Sequence of chain 1.C:
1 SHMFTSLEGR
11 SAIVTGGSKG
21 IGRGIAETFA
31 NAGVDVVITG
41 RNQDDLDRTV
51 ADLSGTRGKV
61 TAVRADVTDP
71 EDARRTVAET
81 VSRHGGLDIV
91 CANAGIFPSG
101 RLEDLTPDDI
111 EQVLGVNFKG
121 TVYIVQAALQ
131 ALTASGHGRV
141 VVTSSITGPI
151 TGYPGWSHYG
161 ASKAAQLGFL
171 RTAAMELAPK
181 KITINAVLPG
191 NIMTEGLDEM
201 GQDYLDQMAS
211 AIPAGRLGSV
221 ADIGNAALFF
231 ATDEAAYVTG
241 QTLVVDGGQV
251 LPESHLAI

The protein below binds the small molecule below.
Small molecule (SMILES): CC(=O)CN

Binding-site contacts:
Ligand atom O contacts residue TYR159 of chain 1.C at 2.6 Å (h-bond).
Ligand atom CA contacts residue TRP156 of chain 1.C at 3.5 Å (hydrophobic).
Ligand atom CA contacts residue GLY190 of chain 1.C at 3.5 Å.
Ligand atom C contacts residue NAP1 of chain 1.Y at 3.4 Å.
Ligand atom O contacts residue NAP1 of chain 1.Y at 3.0 Å.
Ligand atom O contacts residue SER145 of chain 1.C at 2.8 Å (h-bond).
Ligand atom CA contacts residue TYR204 of chain 1.C at 3.5 Å (hydrophobic).
Ligand atom C contacts residue TRP156 of chain 1.C at 4.1 Å (hydrophobic).
Ligand atom C contacts residue THR147 of chain 1.C at 3.8 Å.
Ligand atom O contacts residue GLY190 of chain 1.C at 4.2 Å.
Ligand atom CM contacts residue PHE97 of chain 1.C at 3.7 Å (hydrophobic).
Ligand atom N contacts residue GLU253 of chain 1.A at 2.7 Å (salt-bridge).
Ligand atom C contacts residue SER145 of chain 1.C at 3.8 Å.
Ligand atom CM contacts residue LEU197 of chain 1.C at 3.9 Å (hydrophobic).
Ligand atom CA contacts residue SER145 of chain 1.C at 4.3 Å.
Ligand atom N contacts residue SER145 of chain 1.C at 3.6 Å (h-bond).
Ligand atom N contacts residue THR147 of chain 1.C at 2.7 Å (h-bond).
Ligand atom N contacts residue TRP156 of chain 1.C at 4.5 Å.
Ligand atom N contacts residue ASN191 of chain 1.C at 3.8 Å.
Ligand atom N contacts residue ILE146 of chain 1.C at 4.0 Å.
Ligand atom N contacts residue NAP1 of chain 1.Y at 4.2 Å.
Ligand atom CA contacts residue ASN191 of chain 1.C at 3.4 Å.
Ligand atom CA contacts residue THR147 of chain 1.C at 3.4 Å.
Ligand atom C contacts residue GLY190 of chain 1.C at 4.1 Å.
Ligand atom N contacts residue GLY190 of chain 1.C at 2.8 Å (h-bond).
Ligand atom N contacts residue TYR204 of chain 1.C at 4.3 Å.
Ligand atom CM contacts residue TYR159 of chain 1.C at 3.3 Å (hydrophobic).
Ligand atom CM contacts residue NAP1 of chain 1.Y at 3.8 Å.
Ligand atom O contacts residue THR147 of chain 1.C at 3.6 Å.
Ligand atom CM contacts residue TRP156 of chain 1.C at 3.9 Å (hydrophobic).
Ligand atom CA contacts residue NAP1 of chain 1.Y at 4.1 Å.
Ligand atom CA contacts residue GLU253 of chain 1.A at 3.4 Å.
Ligand atom C contacts residue TYR159 of chain 1.C at 3.3 Å (hydrophobic).

Sequence of chain 1.A:
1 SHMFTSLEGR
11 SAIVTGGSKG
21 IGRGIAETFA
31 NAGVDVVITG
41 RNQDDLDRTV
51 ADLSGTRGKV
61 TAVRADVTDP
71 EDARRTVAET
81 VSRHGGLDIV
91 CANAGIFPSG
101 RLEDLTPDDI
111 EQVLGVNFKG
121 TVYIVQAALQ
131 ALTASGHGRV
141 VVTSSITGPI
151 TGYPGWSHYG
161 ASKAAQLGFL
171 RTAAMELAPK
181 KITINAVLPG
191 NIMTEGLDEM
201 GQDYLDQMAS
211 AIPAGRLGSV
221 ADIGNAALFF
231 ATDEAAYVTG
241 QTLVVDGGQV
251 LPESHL